This protein binds this small molecule.
Small molecule (SMILES): COc1cc(F)c(CC(=O)N2CCN(c3nc(Nc4cc(C)n[nH]4)c4cccn4n3)CC2)c(F)c1

Sequence of chain 1.A:
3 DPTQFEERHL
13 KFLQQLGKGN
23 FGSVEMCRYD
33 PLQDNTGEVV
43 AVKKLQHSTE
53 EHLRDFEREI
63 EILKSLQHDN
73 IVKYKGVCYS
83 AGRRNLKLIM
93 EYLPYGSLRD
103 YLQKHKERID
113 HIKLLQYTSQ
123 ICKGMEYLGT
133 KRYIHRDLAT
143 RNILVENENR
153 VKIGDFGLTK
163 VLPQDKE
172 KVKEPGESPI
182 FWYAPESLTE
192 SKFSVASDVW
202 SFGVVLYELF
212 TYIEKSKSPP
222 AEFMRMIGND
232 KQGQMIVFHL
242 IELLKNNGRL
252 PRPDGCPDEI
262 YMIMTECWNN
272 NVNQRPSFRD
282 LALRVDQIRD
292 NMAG

Binding-site contacts:
Ligand atom C17 contacts residue LEU18 of chain 1.A at 3.1 Å (hydrophobic).
Ligand atom C2 contacts residue LEU95 of chain 1.A at 3.2 Å (hydrophobic).
Ligand atom C22 contacts residue LYS45 of chain 1.A at 3.6 Å.
Ligand atom F34 contacts residue ASN144 of chain 1.A at 3.4 Å.
Ligand atom N24 contacts residue TYR94 of chain 1.A at 3.5 Å.
Ligand atom N24 contacts residue GLU93 of chain 1.A at 3.4 Å (salt-bridge).
Ligand atom C4 contacts residue LYS20 of chain 1.A at 3.5 Å.
Ligand atom C23 contacts residue ASN144 of chain 1.A at 3.5 Å.
Ligand atom C5 contacts residue LEU146 of chain 1.A at 3.5 Å (hydrophobic).
Ligand atom C4 contacts residue GLY19 of chain 1.A at 3.6 Å.
Ligand atom C21 contacts residue LEU146 of chain 1.A at 3.7 Å (hydrophobic).
Ligand atom N27 contacts residue ALA43 of chain 1.A at 3.3 Å.
Ligand atom C12 contacts residue ALA43 of chain 1.A at 3.5 Å (hydrophobic).
Ligand atom F35 contacts residue LYS20 of chain 1.A at 3.1 Å.
Ligand atom C12 contacts residue LEU146 of chain 1.A at 3.4 Å (hydrophobic).
Ligand atom N28 contacts residue GLY98 of chain 1.A at 3.3 Å.
Ligand atom C16 contacts residue ARG143 of chain 1.A at 3.2 Å.
Ligand atom O33 contacts residue SER25 of chain 1.A at 3.6 Å.
Ligand atom C6 contacts residue GLY98 of chain 1.A at 3.4 Å.
Ligand atom C1 contacts residue GLY98 of chain 1.A at 3.5 Å.
Ligand atom N24 contacts residue LEU95 of chain 1.A at 2.9 Å (h-bond).
Ligand atom O33 contacts residue VAL26 of chain 1.A at 3.1 Å.
Ligand atom N25 contacts residue LEU18 of chain 1.A at 3.7 Å.
Ligand atom O32 contacts residue ARG143 of chain 1.A at 3.6 Å.
Ligand atom C1 contacts residue TYR94 of chain 1.A at 3.6 Å (hydrophobic).
Ligand atom N27 contacts residue GLU93 of chain 1.A at 2.9 Å (salt-bridge).
Ligand atom C11 contacts residue GLY98 of chain 1.A at 3.3 Å.
Ligand atom N27 contacts residue LEU146 of chain 1.A at 3.6 Å.
Ligand atom C22 contacts residue GLY24 of chain 1.A at 3.6 Å.
Ligand atom C23 contacts residue ARG143 of chain 1.A at 3.1 Å.
Ligand atom C3 contacts residue VAL26 of chain 1.A at 3.5 Å (hydrophobic).
Ligand atom C1 contacts residue PRO96 of chain 1.A at 3.6 Å (hydrophobic).
Ligand atom N31 contacts residue LEU95 of chain 1.A at 3.2 Å (h-bond).
Ligand atom F34 contacts residue ASP157 of chain 1.A at 3.3 Å.
Ligand atom C2 contacts residue GLY98 of chain 1.A at 3.5 Å.
Ligand atom N30 contacts residue ARG143 of chain 1.A at 3.5 Å (salt-bridge).
Ligand atom C22 contacts residue SER25 of chain 1.A at 3.6 Å.
Ligand atom C2 contacts residue TYR94 of chain 1.A at 3.4 Å (hydrophobic).
Ligand atom C8 contacts residue VAL26 of chain 1.A at 3.5 Å (hydrophobic).
Ligand atom C3 contacts residue ASP157 of chain 1.A at 3.4 Å.